Binding-site contacts:
Ligand atom N2 contacts residue ASN79 of chain 1.H at 4.3 Å.
Ligand atom N2 contacts residue GLU72 of chain 1.H at 4.3 Å.
Ligand atom O6 contacts residue ARG295 of chain 1.G at 4.2 Å.
Ligand atom N2 contacts residue ASN82 of chain 1.H at 3.0 Å (h-bond).
Ligand atom O7 contacts residue ASN79 of chain 1.H at 3.5 Å (h-bond).
Ligand atom C7 contacts residue ASN79 of chain 1.H at 3.4 Å.
Ligand atom C4 contacts residue ASN82 of chain 1.H at 4.3 Å.
Ligand atom C7 contacts residue ASN82 of chain 1.H at 3.8 Å.
Ligand atom C7 contacts residue GLU72 of chain 1.H at 4.5 Å.
Ligand atom C2 contacts residue ASN82 of chain 1.H at 2.5 Å.
Ligand atom O5 contacts residue ASN82 of chain 1.H at 2.4 Å (h-bond).
Ligand atom O6 contacts residue ARG85 of chain 1.H at 4.5 Å.
Ligand atom C8 contacts residue ASN79 of chain 1.H at 3.0 Å.
Ligand atom C5 contacts residue ASN82 of chain 1.H at 3.7 Å.
Ligand atom C8 contacts residue LYS75 of chain 1.H at 3.8 Å.
Ligand atom C1 contacts residue ASN82 of chain 1.H at 1.5 Å.
Ligand atom C8 contacts residue GLU72 of chain 1.H at 3.8 Å.
Ligand atom C3 contacts residue ASN82 of chain 1.H at 3.8 Å.
Ligand atom O3 contacts residue GLU72 of chain 1.H at 4.4 Å.
Ligand atom O7 contacts residue ASN82 of chain 1.H at 4.3 Å.

The small molecule below binds the protein below.
Small molecule (SMILES): CC(=O)N[C@@H]1[C@@H](O)[C@H](O)[C@@H](CO)O[C@H]1O

Sequence of chain 1.H:
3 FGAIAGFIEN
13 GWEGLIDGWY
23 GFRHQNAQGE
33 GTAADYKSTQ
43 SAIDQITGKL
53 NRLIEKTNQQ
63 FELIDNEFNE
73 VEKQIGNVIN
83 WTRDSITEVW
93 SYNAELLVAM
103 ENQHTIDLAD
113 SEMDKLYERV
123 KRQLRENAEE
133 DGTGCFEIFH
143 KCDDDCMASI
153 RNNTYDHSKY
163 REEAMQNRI

Sequence of chain 1.G:
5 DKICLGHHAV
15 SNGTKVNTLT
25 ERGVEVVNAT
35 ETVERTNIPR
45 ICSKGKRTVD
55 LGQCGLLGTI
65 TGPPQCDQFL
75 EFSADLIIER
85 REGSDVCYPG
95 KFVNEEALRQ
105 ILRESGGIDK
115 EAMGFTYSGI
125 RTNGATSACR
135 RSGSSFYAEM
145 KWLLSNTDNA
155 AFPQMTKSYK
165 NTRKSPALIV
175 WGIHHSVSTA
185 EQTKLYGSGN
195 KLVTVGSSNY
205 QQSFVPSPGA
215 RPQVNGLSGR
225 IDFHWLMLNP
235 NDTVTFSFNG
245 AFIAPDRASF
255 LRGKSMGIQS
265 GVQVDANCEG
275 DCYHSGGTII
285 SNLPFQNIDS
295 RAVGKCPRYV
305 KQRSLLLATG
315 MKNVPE